Binding-site contacts:
Ligand atom N5 contacts residue YY31 of chain 1.D at 3.3 Å.
Ligand atom C9 contacts residue THR60 of chain 1.A at 3.7 Å.
Ligand atom C19 contacts residue PRO62 of chain 1.A at 3.4 Å (hydrophobic).
Ligand atom C26 contacts residue YY31 of chain 1.D at 3.9 Å.
Ligand atom C27 contacts residue YY31 of chain 1.D at 3.7 Å.
Ligand atom C22 contacts residue YY31 of chain 1.D at 3.5 Å.
Ligand atom C15 contacts residue YY31 of chain 1.D at 3.5 Å.
Ligand atom C24 contacts residue YY31 of chain 1.D at 3.2 Å.
Ligand atom N6 contacts residue YY31 of chain 1.D at 3.7 Å.
Ligand atom C27 contacts residue SER61 of chain 1.A at 3.7 Å.
Ligand atom C20 contacts residue YY31 of chain 1.D at 3.5 Å.
Ligand atom C17 contacts residue YY31 of chain 1.D at 3.6 Å.
Ligand atom C16 contacts residue YY31 of chain 1.D at 3.5 Å.
Ligand atom C18 contacts residue PRO62 of chain 1.A at 3.7 Å (hydrophobic).
Ligand atom C25 contacts residue YY31 of chain 1.D at 3.1 Å.
Ligand atom C19 contacts residue YY31 of chain 1.D at 3.5 Å.
Ligand atom C21 contacts residue YY31 of chain 1.D at 3.7 Å.
Ligand atom C8 contacts residue THR60 of chain 1.A at 3.6 Å.
Ligand atom C9 contacts residue ALA59 of chain 1.A at 3.4 Å (hydrophobic).
Ligand atom O contacts residue PRO62 of chain 1.A at 3.4 Å.
Ligand atom C4 contacts residue YY31 of chain 1.D at 3.5 Å.
Ligand atom C23 contacts residue YY31 of chain 1.D at 3.5 Å.
Ligand atom C18 contacts residue YY31 of chain 1.D at 3.5 Å.
Ligand atom C20 contacts residue PRO62 of chain 1.A at 3.5 Å (hydrophobic).
Ligand atom C5 contacts residue YY31 of chain 1.D at 3.7 Å.
Ligand atom C9 contacts residue SER61 of chain 1.A at 3.1 Å.
Ligand atom C22 contacts residue SER61 of chain 1.A at 4.0 Å.
Ligand atom C8 contacts residue ALA59 of chain 1.A at 3.8 Å (hydrophobic).
Ligand atom O1 contacts residue YY31 of chain 1.D at 3.5 Å.
Ligand atom C26 contacts residue PRO62 of chain 1.A at 3.6 Å (hydrophobic).
Ligand atom C3 contacts residue YY31 of chain 1.D at 3.5 Å.
Ligand atom N6 contacts residue PRO62 of chain 1.A at 3.6 Å.
Ligand atom C2 contacts residue YY31 of chain 1.D at 4.0 Å.
Ligand atom N4 contacts residue YY31 of chain 1.D at 3.5 Å.
Ligand atom C8 contacts residue SER61 of chain 1.A at 3.4 Å.
Ligand atom C27 contacts residue THR60 of chain 1.A at 3.0 Å.
Ligand atom N3 contacts residue YY31 of chain 1.D at 3.7 Å.
Ligand atom C21 contacts residue PRO62 of chain 1.A at 3.7 Å (hydrophobic).
Ligand atom C23 contacts residue GLU177 of chain 1.A at 4.0 Å.
Ligand atom C9 contacts residue PRO62 of chain 1.A at 3.9 Å (hydrophobic).

A protein and the small-molecule ligand that binds it are described below.
Small molecule (SMILES): C=CC(=O)Nc1cc(Nc2nccc(-c3cn(C)c4ccccc34)n2)c(OC)cc1N(C)CCN(C)C

Sequence of chain 1.A:
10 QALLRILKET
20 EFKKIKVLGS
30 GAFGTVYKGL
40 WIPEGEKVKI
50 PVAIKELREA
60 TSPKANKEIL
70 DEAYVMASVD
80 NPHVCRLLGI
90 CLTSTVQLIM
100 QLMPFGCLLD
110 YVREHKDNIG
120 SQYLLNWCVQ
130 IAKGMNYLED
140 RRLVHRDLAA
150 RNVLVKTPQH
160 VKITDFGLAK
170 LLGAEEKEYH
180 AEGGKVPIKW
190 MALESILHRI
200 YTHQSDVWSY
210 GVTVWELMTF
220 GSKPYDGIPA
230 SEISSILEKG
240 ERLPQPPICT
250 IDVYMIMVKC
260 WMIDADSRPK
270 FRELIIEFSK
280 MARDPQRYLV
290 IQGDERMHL